Sequence of chain 2.A:
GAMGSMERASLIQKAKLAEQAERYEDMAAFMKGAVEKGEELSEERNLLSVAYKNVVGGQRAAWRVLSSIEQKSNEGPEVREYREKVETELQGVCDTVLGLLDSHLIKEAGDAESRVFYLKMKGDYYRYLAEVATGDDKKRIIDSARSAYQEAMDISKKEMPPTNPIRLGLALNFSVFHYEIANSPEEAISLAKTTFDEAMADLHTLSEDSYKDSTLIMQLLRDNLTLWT

A protein and the small-molecule ligand that binds it are described below.
Small molecule (SMILES): [H]/N=C(/N)c1cc(-c2ccccc2)c(-c2cn(CCN)cn2)s1

Binding-site contacts:
Ligand atom C04 contacts residue CSO43 of chain 2.A at 4.4 Å.
Ligand atom C18 contacts residue ASP220 of chain 2.A at 4.1 Å.
Ligand atom C12 contacts residue CSO43 of chain 2.A at 4.5 Å.
Ligand atom N21 contacts residue GLU19 of chain 2.A at 2.8 Å (salt-bridge).
Ligand atom C04 contacts residue GLU44 of chain 2.A at 3.9 Å.
Ligand atom C01 contacts residue CSO43 of chain 2.A at 4.5 Å.
Ligand atom N19 contacts residue PRO172 of chain 2.A at 3.9 Å.
Ligand atom N14 contacts residue ASN47 of chain 2.A at 4.2 Å.
Ligand atom C08 contacts residue GLU44 of chain 2.A at 4.1 Å.
Ligand atom C11 contacts residue ASN47 of chain 2.A at 4.0 Å.
Ligand atom C02 contacts residue GLU44 of chain 2.A at 3.7 Å.
Ligand atom C12 contacts residue ASN47 of chain 2.A at 3.9 Å.
Ligand atom N22 contacts residue GLU19 of chain 2.A at 2.8 Å (salt-bridge).
Ligand atom C05 contacts residue CSO43 of chain 2.A at 3.1 Å.
Ligand atom C20 contacts residue LEU48 of chain 2.A at 4.2 Å (hydrophobic).
Ligand atom N14 contacts residue CSO43 of chain 2.A at 4.0 Å.
Ligand atom N16 contacts residue ASN47 of chain 2.A at 3.7 Å.
Ligand atom C13 contacts residue CSO43 of chain 2.A at 3.4 Å.
Ligand atom C13 contacts residue ASN47 of chain 2.A at 4.0 Å.
Ligand atom C06 contacts residue CSO43 of chain 2.A at 3.1 Å.
Ligand atom C05 contacts residue GLU44 of chain 2.A at 3.6 Å.
Ligand atom C07 contacts residue ASN47 of chain 2.A at 4.4 Å.
Ligand atom C06 contacts residue GLU44 of chain 2.A at 3.6 Å.
Ligand atom C07 contacts residue GLU44 of chain 2.A at 4.4 Å.
Ligand atom N22 contacts residue LEU48 of chain 2.A at 3.4 Å.
Ligand atom C20 contacts residue GLU19 of chain 2.A at 3.7 Å.
Ligand atom C03 contacts residue GLU44 of chain 2.A at 3.8 Å.
Ligand atom S10 contacts residue ASN47 of chain 2.A at 3.9 Å.
Ligand atom C01 contacts residue GLU44 of chain 2.A at 3.8 Å.
Ligand atom C17 contacts residue CSO43 of chain 2.A at 4.0 Å.
Ligand atom N21 contacts residue VAL51 of chain 2.A at 3.9 Å.
Ligand atom C09 contacts residue ASN47 of chain 2.A at 4.4 Å.
Ligand atom N19 contacts residue ASP220 of chain 2.A at 3.6 Å.
Ligand atom C15 contacts residue ASN47 of chain 2.A at 3.9 Å.